Binding-site contacts:
Ligand atom C3 contacts residue EDO1 of chain 1.C at 1.5 Å.
Ligand atom C14 contacts residue GLU63 of chain 1.A at 4.0 Å.
Ligand atom O1 contacts residue VAL59 of chain 1.A at 3.9 Å.
Ligand atom C4 contacts residue EDO1 of chain 1.C at 1.3 Å.
Ligand atom C13 contacts residue GLU63 of chain 1.A at 3.0 Å.
Ligand atom C6 contacts residue VAL64 of chain 1.A at 3.4 Å (hydrophobic).
Ligand atom C13 contacts residue VAL64 of chain 1.A at 3.9 Å (hydrophobic).
Ligand atom C1 contacts residue EDO1 of chain 1.D at 0.7 Å.
Ligand atom N1 contacts residue EDO1 of chain 1.D at 1.7 Å (h-bond).
Ligand atom C2 contacts residue ASN110 of chain 1.A at 4.1 Å.
Ligand atom C1 contacts residue VAL59 of chain 1.A at 3.6 Å (hydrophobic).
Ligand atom C7 contacts residue EDO1 of chain 1.D at 3.9 Å.
Ligand atom O1 contacts residue EDO1 of chain 1.D at 2.2 Å.
Ligand atom C3 contacts residue EDO1 of chain 1.D at 2.5 Å.
Ligand atom C4 contacts residue EDO1 of chain 1.D at 2.7 Å.
Ligand atom C7 contacts residue VAL64 of chain 1.A at 4.1 Å (hydrophobic).
Ligand atom C8 contacts residue EDO1 of chain 1.C at 2.7 Å.
Ligand atom N1 contacts residue EDO1 of chain 1.C at 2.3 Å.
Ligand atom C4 contacts residue ASN110 of chain 1.A at 3.5 Å.
Ligand atom N1 contacts residue VAL59 of chain 1.A at 3.6 Å.
Ligand atom O1 contacts residue ASN110 of chain 1.A at 3.1 Å (h-bond).
Ligand atom C2 contacts residue EDO1 of chain 1.C at 2.4 Å.
Ligand atom C2 contacts residue VAL59 of chain 1.A at 3.5 Å (hydrophobic).
Ligand atom N2 contacts residue EDO1 of chain 1.C at 1.6 Å.
Ligand atom C6 contacts residue EDO1 of chain 1.C at 2.0 Å.
Ligand atom C1 contacts residue ILE54 of chain 1.A at 4.1 Å (hydrophobic).
Ligand atom C9 contacts residue EDO1 of chain 1.C at 4.0 Å.
Ligand atom C1 contacts residue EDO1 of chain 1.C at 3.9 Å.
Ligand atom C5 contacts residue PHE116 of chain 1.A at 3.6 Å (hydrophobic).
Ligand atom C7 contacts residue EDO1 of chain 1.C at 1.4 Å.
Ligand atom C10 contacts residue GLU63 of chain 1.A at 4.0 Å.
Ligand atom C2 contacts residue EDO1 of chain 1.D at 1.7 Å.
Ligand atom C5 contacts residue EDO1 of chain 1.C at 0.8 Å.
Ligand atom C11 contacts residue GLU63 of chain 1.A at 3.2 Å.
Ligand atom C4 contacts residue PHE116 of chain 1.A at 3.4 Å (hydrophobic).
Ligand atom C12 contacts residue GLU63 of chain 1.A at 3.5 Å.
Ligand atom O1 contacts residue EDO1 of chain 1.C at 1.7 Å (h-bond).
Ligand atom C7 contacts residue VAL59 of chain 1.A at 3.8 Å (hydrophobic).
Ligand atom C5 contacts residue ASN110 of chain 1.A at 3.5 Å.
Ligand atom C14 contacts residue VAL64 of chain 1.A at 3.6 Å (hydrophobic).

The small molecule below binds the protein below.
Small molecule (SMILES): CC(=O)NC1CCN(Cc2ccccc2)CC1

Sequence of chain 1.A:
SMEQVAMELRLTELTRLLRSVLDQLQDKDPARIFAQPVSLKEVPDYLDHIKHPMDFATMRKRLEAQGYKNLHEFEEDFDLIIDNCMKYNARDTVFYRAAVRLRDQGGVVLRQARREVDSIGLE